Sequence of chain 1.C:
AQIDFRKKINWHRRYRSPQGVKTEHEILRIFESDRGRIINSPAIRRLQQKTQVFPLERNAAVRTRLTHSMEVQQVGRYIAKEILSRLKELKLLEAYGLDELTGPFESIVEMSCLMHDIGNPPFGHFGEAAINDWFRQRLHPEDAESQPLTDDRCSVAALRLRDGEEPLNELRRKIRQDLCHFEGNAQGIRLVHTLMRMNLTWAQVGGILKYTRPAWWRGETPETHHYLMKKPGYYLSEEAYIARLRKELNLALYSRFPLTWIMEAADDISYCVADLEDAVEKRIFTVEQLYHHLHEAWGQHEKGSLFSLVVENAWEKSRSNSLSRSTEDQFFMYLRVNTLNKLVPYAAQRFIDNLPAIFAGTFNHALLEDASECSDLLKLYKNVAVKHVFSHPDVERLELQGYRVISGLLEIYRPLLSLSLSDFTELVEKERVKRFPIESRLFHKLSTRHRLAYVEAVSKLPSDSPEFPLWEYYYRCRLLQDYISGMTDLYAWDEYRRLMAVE

The protein below binds the small molecule below.
Small molecule (SMILES): Nc1nc(=O)c2ncn([C@H]3C[C@H](O)[C@@H](CO[P](=O)(S)OP(=O)(O)OP(=O)(O)O)O3)c2[nH]1

Sequence of chain 1.B:
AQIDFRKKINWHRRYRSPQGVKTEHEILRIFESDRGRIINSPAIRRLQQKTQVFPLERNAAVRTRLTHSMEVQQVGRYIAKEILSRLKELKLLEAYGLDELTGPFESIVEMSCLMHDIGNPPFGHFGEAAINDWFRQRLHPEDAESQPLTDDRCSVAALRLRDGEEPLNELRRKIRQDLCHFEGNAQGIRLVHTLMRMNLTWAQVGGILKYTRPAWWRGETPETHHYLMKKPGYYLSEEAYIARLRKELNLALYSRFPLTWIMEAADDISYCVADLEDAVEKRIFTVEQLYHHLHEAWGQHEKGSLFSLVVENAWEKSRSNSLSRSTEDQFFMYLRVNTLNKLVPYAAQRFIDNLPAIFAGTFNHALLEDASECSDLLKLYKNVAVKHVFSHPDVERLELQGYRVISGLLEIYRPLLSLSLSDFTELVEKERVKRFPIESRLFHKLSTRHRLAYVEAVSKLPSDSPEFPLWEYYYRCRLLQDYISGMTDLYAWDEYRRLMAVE

Binding-site contacts:
Ligand atom O6 contacts residue ARG442 of chain 1.C at 3.8 Å.
Ligand atom N2 contacts residue VAL54 of chain 1.B at 3.1 Å (h-bond).
Ligand atom O2B contacts residue ASN121 of chain 1.B at 4.0 Å.
Ligand atom PG contacts residue LYS232 of chain 1.B at 3.3 Å.
Ligand atom O1B contacts residue ASP118 of chain 1.B at 4.0 Å.
Ligand atom O3' contacts residue ASP276 of chain 1.B at 2.7 Å (salt-bridge).
Ligand atom O3' contacts residue GLN53 of chain 1.B at 3.7 Å.
Ligand atom N9 contacts residue PHE391 of chain 1.B at 3.7 Å.
Ligand atom N1 contacts residue GLU400 of chain 1.B at 3.4 Å (salt-bridge).
Ligand atom C2' contacts residue ASP276 of chain 1.B at 3.9 Å.
Ligand atom O3B contacts residue ASP268 of chain 1.B at 3.8 Å.
Ligand atom C2 contacts residue PHE391 of chain 1.B at 4.0 Å (hydrophobic).
Ligand atom N3 contacts residue PHE391 of chain 1.B at 3.9 Å.
Ligand atom O1B contacts residue ASP268 of chain 1.B at 3.4 Å (salt-bridge).
Ligand atom O3' contacts residue VAL54 of chain 1.B at 2.9 Å.
Ligand atom C3' contacts residue ASP276 of chain 1.B at 3.6 Å.
Ligand atom C2 contacts residue GLU400 of chain 1.B at 3.8 Å.
Ligand atom O2G contacts residue TYR212 of chain 1.B at 3.9 Å.
Ligand atom O1G contacts residue LYS232 of chain 1.B at 2.7 Å (salt-bridge).
Ligand atom N3 contacts residue VAL54 of chain 1.B at 3.8 Å.
Ligand atom O1B contacts residue HIS117 of chain 1.B at 3.8 Å.
Ligand atom O6 contacts residue ARG433 of chain 1.C at 3.5 Å (salt-bridge).
Ligand atom O2B contacts residue ASP118 of chain 1.B at 3.0 Å (salt-bridge).
Ligand atom C1' contacts residue VAL54 of chain 1.B at 3.9 Å (hydrophobic).
Ligand atom O2G contacts residue LYS232 of chain 1.B at 2.9 Å (salt-bridge).
Ligand atom C4 contacts residue PHE391 of chain 1.B at 3.6 Å (hydrophobic).
Ligand atom O3G contacts residue TYR212 of chain 1.B at 3.9 Å.
Ligand atom O3G contacts residue LYS232 of chain 1.B at 3.9 Å.
Ligand atom O1B contacts residue MN1 of chain 1.J at 3.0 Å.
Ligand atom O2G contacts residue LYS211 of chain 1.B at 4.0 Å.
Ligand atom O3A contacts residue HIS126 of chain 1.B at 3.8 Å.
Ligand atom C3' contacts residue TYR272 of chain 1.B at 3.6 Å (hydrophobic).
Ligand atom N2 contacts residue GLU400 of chain 1.B at 3.3 Å (salt-bridge).
Ligand atom S1A contacts residue HIS126 of chain 1.B at 3.7 Å.
Ligand atom C8 contacts residue PHE391 of chain 1.B at 4.0 Å (hydrophobic).
Ligand atom O2A contacts residue TYR272 of chain 1.B at 3.6 Å.
Ligand atom O3G contacts residue LYS211 of chain 1.B at 3.6 Å.
Ligand atom C6 contacts residue PHE391 of chain 1.B at 3.9 Å (hydrophobic).
Ligand atom C5 contacts residue PHE391 of chain 1.B at 3.7 Å (hydrophobic).
Ligand atom N2 contacts residue VAL396 of chain 1.B at 3.7 Å.